Sequence of chain 1.D:
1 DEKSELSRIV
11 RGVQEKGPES

Binding-site contacts:
Ligand atom O2 contacts residue ASN213 of chain 1.C at 3.5 Å.
Ligand atom O6 contacts residue ILE9 of chain 1.D at 3.9 Å.
Ligand atom C6 contacts residue ASP267 of chain 1.C at 3.6 Å.
Ligand atom C16 contacts residue ILE9 of chain 1.D at 4.2 Å (hydrophobic).
Ligand atom O3 contacts residue LEU212 of chain 1.C at 3.5 Å.
Ligand atom C16 contacts residue GLY12 of chain 1.D at 4.2 Å.
Ligand atom C6 contacts residue VAL13 of chain 1.D at 3.5 Å (hydrophobic).
Ligand atom C19 contacts residue ILE9 of chain 1.D at 3.9 Å (hydrophobic).
Ligand atom C6 contacts residue LEU212 of chain 1.C at 3.6 Å (hydrophobic).
Ligand atom C5 contacts residue VAL13 of chain 1.D at 3.3 Å (hydrophobic).
Ligand atom C21 contacts residue ILE9 of chain 1.D at 4.2 Å (hydrophobic).
Ligand atom C15 contacts residue VAL13 of chain 1.D at 4.3 Å (hydrophobic).
Ligand atom C7 contacts residue ILE9 of chain 1.D at 3.7 Å (hydrophobic).
Ligand atom C2 contacts residue ASN213 of chain 1.C at 4.0 Å.
Ligand atom C5 contacts residue ASN213 of chain 1.C at 3.7 Å.
Ligand atom O5 contacts residue PRO208 of chain 1.C at 4.3 Å.
Ligand atom C3 contacts residue ASN213 of chain 1.C at 4.2 Å.
Ligand atom O4 contacts residue ILE9 of chain 1.D at 3.6 Å.
Ligand atom C7 contacts residue ASP267 of chain 1.C at 3.7 Å.
Ligand atom C7 contacts residue LEU212 of chain 1.C at 3.9 Å (hydrophobic).
Ligand atom C4 contacts residue LEU212 of chain 1.C at 4.2 Å (hydrophobic).
Ligand atom O3 contacts residue VAL13 of chain 1.D at 3.7 Å.
Ligand atom C20 contacts residue ILE9 of chain 1.D at 4.3 Å (hydrophobic).
Ligand atom C9 contacts residue VAL13 of chain 1.D at 3.8 Å (hydrophobic).
Ligand atom N1 contacts residue ILE9 of chain 1.D at 4.0 Å.
Ligand atom O3 contacts residue HIS271 of chain 1.C at 4.0 Å.
Ligand atom O2 contacts residue LEU212 of chain 1.C at 4.4 Å.
Ligand atom C4 contacts residue ASN213 of chain 1.C at 4.0 Å.
Ligand atom C7 contacts residue VAL13 of chain 1.D at 3.8 Å (hydrophobic).
Ligand atom C17 contacts residue ILE9 of chain 1.D at 3.6 Å (hydrophobic).
Ligand atom C18 contacts residue ILE9 of chain 1.D at 3.5 Å (hydrophobic).
Ligand atom C8 contacts residue VAL13 of chain 1.D at 4.0 Å (hydrophobic).
Ligand atom C5 contacts residue LEU212 of chain 1.C at 3.7 Å (hydrophobic).
Ligand atom O3 contacts residue ASP267 of chain 1.C at 2.8 Å (salt-bridge).
Ligand atom C15 contacts residue GLY12 of chain 1.D at 4.2 Å.
Ligand atom C8 contacts residue ILE9 of chain 1.D at 3.6 Å (hydrophobic).
Ligand atom C4 contacts residue VAL13 of chain 1.D at 3.4 Å (hydrophobic).
Ligand atom O2 contacts residue VAL13 of chain 1.D at 3.8 Å.
Ligand atom O3 contacts residue ILE216 of chain 1.C at 3.3 Å.
Ligand atom C15 contacts residue ILE9 of chain 1.D at 4.4 Å (hydrophobic).

The protein below binds the small molecule below.
Small molecule (SMILES): O=C(S)Nc1ccc(-c2c3ccc(=O)cc-3oc3cc(O)ccc23)c(C(=O)O)c1

Sequence of chain 1.C:
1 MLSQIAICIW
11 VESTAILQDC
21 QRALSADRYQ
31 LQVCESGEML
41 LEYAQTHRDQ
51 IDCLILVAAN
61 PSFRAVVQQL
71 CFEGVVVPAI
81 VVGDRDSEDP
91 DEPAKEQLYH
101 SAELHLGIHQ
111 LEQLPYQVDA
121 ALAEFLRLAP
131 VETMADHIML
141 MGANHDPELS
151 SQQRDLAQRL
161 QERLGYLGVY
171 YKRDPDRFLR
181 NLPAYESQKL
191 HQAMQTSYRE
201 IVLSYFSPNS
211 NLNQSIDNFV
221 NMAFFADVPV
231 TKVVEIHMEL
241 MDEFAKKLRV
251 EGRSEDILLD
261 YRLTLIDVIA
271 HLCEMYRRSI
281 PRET